Sequence of chain 2.A:
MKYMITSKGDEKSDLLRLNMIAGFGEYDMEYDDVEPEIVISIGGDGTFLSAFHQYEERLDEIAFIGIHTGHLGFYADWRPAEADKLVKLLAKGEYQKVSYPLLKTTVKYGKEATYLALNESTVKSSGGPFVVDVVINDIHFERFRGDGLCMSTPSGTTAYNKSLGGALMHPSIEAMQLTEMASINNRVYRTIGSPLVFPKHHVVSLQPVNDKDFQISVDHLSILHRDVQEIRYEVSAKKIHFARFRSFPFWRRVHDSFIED

Sequence of chain 3.A:
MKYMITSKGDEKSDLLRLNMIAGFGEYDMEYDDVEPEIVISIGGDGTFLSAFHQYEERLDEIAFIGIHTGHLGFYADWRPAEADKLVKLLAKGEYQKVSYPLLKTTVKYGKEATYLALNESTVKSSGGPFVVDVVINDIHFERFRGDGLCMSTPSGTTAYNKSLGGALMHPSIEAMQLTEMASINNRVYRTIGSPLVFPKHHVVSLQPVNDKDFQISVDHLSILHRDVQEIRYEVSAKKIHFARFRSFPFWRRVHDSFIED

Binding-site contacts:
Ligand atom CAA contacts residue ILE187 of chain 2.A at 3.8 Å (hydrophobic).
Ligand atom N9 contacts residue ASP45 of chain 3.A at 3.6 Å.
Ligand atom C6 contacts residue SER158 of chain 3.A at 4.2 Å.
Ligand atom C8 contacts residue ASP45 of chain 3.A at 3.4 Å.
Ligand atom C8 contacts residue ASN122 of chain 3.A at 3.3 Å.
Ligand atom OAC contacts residue ILE187 of chain 2.A at 4.2 Å.
Ligand atom N1 contacts residue ALA162 of chain 3.A at 3.5 Å (h-bond).
Ligand atom C6 contacts residue ASN122 of chain 3.A at 3.8 Å.
Ligand atom C6 contacts residue PHE74 of chain 3.A at 4.2 Å (hydrophobic).
Ligand atom OAC contacts residue SER166 of chain 3.A at 3.5 Å (h-bond).
Ligand atom N1 contacts residue PHE74 of chain 3.A at 3.5 Å.
Ligand atom N6 contacts residue TYR75 of chain 3.A at 3.7 Å.
Ligand atom CAH contacts residue ILE187 of chain 2.A at 3.7 Å (hydrophobic).
Ligand atom N6 contacts residue ALA162 of chain 3.A at 4.1 Å.
Ligand atom C5 contacts residue ASN122 of chain 3.A at 3.6 Å.
Ligand atom N7 contacts residue TYR75 of chain 3.A at 3.7 Å.
Ligand atom C2 contacts residue PHE74 of chain 3.A at 3.5 Å (hydrophobic).
Ligand atom SAM contacts residue TYR163 of chain 3.A at 4.0 Å.
Ligand atom C2 contacts residue THR161 of chain 3.A at 3.3 Å.
Ligand atom C6 contacts residue ALA162 of chain 3.A at 3.7 Å (hydrophobic).
Ligand atom N3 contacts residue ALA162 of chain 3.A at 4.2 Å.
Ligand atom CAI contacts residue ASP45 of chain 3.A at 3.9 Å.
Ligand atom OAC contacts residue TYR163 of chain 3.A at 3.6 Å.
Ligand atom C5 contacts residue ASP45 of chain 3.A at 3.9 Å.
Ligand atom N6 contacts residue ASN122 of chain 3.A at 3.0 Å (h-bond).
Ligand atom N3 contacts residue PHE74 of chain 3.A at 4.3 Å.
Ligand atom C2 contacts residue ALA162 of chain 3.A at 3.8 Å (hydrophobic).
Ligand atom N7 contacts residue ASP45 of chain 3.A at 3.9 Å.
Ligand atom N7 contacts residue ASN122 of chain 3.A at 2.7 Å (h-bond).
Ligand atom CAN contacts residue ILE187 of chain 2.A at 4.1 Å (hydrophobic).
Ligand atom N6 contacts residue GLY159 of chain 3.A at 4.2 Å.
Ligand atom N6 contacts residue THR161 of chain 3.A at 3.3 Å (h-bond).
Ligand atom C6 contacts residue THR161 of chain 3.A at 3.3 Å.
Ligand atom N3 contacts residue ASP45 of chain 3.A at 4.1 Å.
Ligand atom C4 contacts residue ASP45 of chain 3.A at 3.7 Å.
Ligand atom C4 contacts residue ALA162 of chain 3.A at 4.1 Å (hydrophobic).
Ligand atom C5 contacts residue ALA162 of chain 3.A at 3.9 Å (hydrophobic).
Ligand atom N3 contacts residue THR161 of chain 3.A at 4.3 Å.
Ligand atom N1 contacts residue THR161 of chain 3.A at 2.5 Å (h-bond).
Ligand atom N6 contacts residue SER158 of chain 3.A at 3.1 Å (h-bond).

The small molecule below binds the protein below.
Small molecule (SMILES): CC(=O)SCCCCn1cnc2c(N)ncnc21